Sequence of chain 1.A:
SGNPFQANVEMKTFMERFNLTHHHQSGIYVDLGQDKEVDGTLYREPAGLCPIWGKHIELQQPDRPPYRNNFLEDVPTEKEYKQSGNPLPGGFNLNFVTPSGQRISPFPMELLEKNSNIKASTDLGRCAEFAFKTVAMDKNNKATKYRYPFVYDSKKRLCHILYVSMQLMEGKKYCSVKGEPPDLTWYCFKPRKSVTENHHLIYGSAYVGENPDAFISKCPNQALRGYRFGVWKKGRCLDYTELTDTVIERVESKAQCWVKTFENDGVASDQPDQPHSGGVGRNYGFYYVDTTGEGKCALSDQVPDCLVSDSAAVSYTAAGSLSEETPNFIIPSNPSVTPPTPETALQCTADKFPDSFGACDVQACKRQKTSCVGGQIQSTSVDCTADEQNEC

This small molecule binds to this protein.
Small molecule (SMILES): CC(=O)N[C@@H]1[C@@H](O)[C@@H](O)[C@@H](CO)O[C@@H]1O

Binding-site contacts:
Ligand atom C2 contacts residue PRO355 of chain 1.A at 4.4 Å (hydrophobic).
Ligand atom C8 contacts residue PRO355 of chain 1.A at 3.3 Å (hydrophobic).
Ligand atom O6 contacts residue ILE347 of chain 1.A at 3.7 Å.
Ligand atom C1 contacts residue THR354 of chain 1.A at 1.5 Å.
Ligand atom C1 contacts residue PRO355 of chain 1.A at 3.7 Å (hydrophobic).
Ligand atom C3 contacts residue THR354 of chain 1.A at 3.1 Å.
Ligand atom C8 contacts residue THR354 of chain 1.A at 3.1 Å.
Ligand atom C5 contacts residue PRO351 of chain 1.A at 3.8 Å (hydrophobic).
Ligand atom C6 contacts residue THR354 of chain 1.A at 4.1 Å.
Ligand atom C1 contacts residue PRO351 of chain 1.A at 4.0 Å (hydrophobic).
Ligand atom O7 contacts residue PRO355 of chain 1.A at 3.4 Å (h-bond).
Ligand atom O7 contacts residue PRO356 of chain 1.A at 3.1 Å.
Ligand atom O5 contacts residue THR354 of chain 1.A at 2.3 Å (h-bond).
Ligand atom C7 contacts residue PRO355 of chain 1.A at 3.5 Å (hydrophobic).
Ligand atom O7 contacts residue THR357 of chain 1.A at 4.0 Å.
Ligand atom O6 contacts residue THR354 of chain 1.A at 3.5 Å.
Ligand atom C6 contacts residue PRO351 of chain 1.A at 4.5 Å (hydrophobic).
Ligand atom C7 contacts residue PRO356 of chain 1.A at 3.6 Å (hydrophobic).
Ligand atom C5 contacts residue THR354 of chain 1.A at 2.8 Å.
Ligand atom C4 contacts residue THR354 of chain 1.A at 3.5 Å.
Ligand atom N2 contacts residue PRO355 of chain 1.A at 4.2 Å.
Ligand atom C2 contacts residue PRO351 of chain 1.A at 4.0 Å (hydrophobic).
Ligand atom O7 contacts residue THR360 of chain 1.A at 4.4 Å.
Ligand atom O3 contacts residue PRO351 of chain 1.A at 4.2 Å.
Ligand atom N2 contacts residue THR354 of chain 1.A at 3.0 Å (h-bond).
Ligand atom C4 contacts residue PRO351 of chain 1.A at 3.8 Å (hydrophobic).
Ligand atom N2 contacts residue PRO351 of chain 1.A at 4.2 Å.
Ligand atom C3 contacts residue PRO351 of chain 1.A at 3.3 Å (hydrophobic).
Ligand atom O5 contacts residue PRO351 of chain 1.A at 4.4 Å.
Ligand atom C2 contacts residue THR354 of chain 1.A at 2.6 Å.
Ligand atom C8 contacts residue PRO356 of chain 1.A at 3.1 Å (hydrophobic).
Ligand atom C7 contacts residue THR354 of chain 1.A at 3.5 Å.
Ligand atom O3 contacts residue THR354 of chain 1.A at 4.5 Å.